Sequence of chain 1.O:
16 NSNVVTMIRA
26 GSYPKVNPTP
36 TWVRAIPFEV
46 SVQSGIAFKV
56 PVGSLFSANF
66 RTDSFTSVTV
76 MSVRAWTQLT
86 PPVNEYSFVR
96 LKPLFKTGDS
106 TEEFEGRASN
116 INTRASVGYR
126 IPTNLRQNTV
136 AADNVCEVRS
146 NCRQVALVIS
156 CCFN

Sequence of chain 1.A:
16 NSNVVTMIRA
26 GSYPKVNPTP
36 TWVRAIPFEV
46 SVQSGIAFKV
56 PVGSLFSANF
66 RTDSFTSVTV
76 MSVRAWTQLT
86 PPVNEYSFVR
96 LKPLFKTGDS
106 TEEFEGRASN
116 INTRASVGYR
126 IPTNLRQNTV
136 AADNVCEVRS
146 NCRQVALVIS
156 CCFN

Binding-site contacts:
Ligand atom N3 contacts residue ASN16 of chain 1.A at 2.7 Å (h-bond).
Ligand atom OP1 contacts residue ARG131 of chain 1.O at 3.4 Å (salt-bridge).
Ligand atom OP2 contacts residue SER77 of chain 1.O at 4.0 Å.
Ligand atom P contacts residue ARG125 of chain 1.O at 3.8 Å.
Ligand atom OP1 contacts residue ARG125 of chain 1.O at 2.8 Å (salt-bridge).
Ligand atom C2 contacts residue ASN16 of chain 1.A at 3.0 Å.
Ligand atom C5' contacts residue ARG131 of chain 1.O at 3.3 Å.
Ligand atom C5' contacts residue MET76 of chain 1.O at 4.3 Å (hydrophobic).
Ligand atom P contacts residue ILE23 of chain 1.A at 4.3 Å.
Ligand atom O5' contacts residue ARG125 of chain 1.O at 3.0 Å (salt-bridge).
Ligand atom O4 contacts residue THR21 of chain 1.A at 4.4 Å.
Ligand atom C6 contacts residue ARG125 of chain 1.O at 3.6 Å.
Ligand atom O2 contacts residue ARG125 of chain 1.O at 4.1 Å.
Ligand atom O2 contacts residue ASN16 of chain 1.A at 2.7 Å (h-bond).
Ligand atom OP2 contacts residue ARG131 of chain 1.O at 3.7 Å.
Ligand atom O4 contacts residue ARG125 of chain 1.O at 4.0 Å.
Ligand atom OP3 contacts residue ARG125 of chain 1.O at 2.6 Å.
Ligand atom O4 contacts residue ASN16 of chain 1.A at 4.2 Å.
Ligand atom C5' contacts residue ARG125 of chain 1.O at 4.2 Å.
Ligand atom C4 contacts residue SER17 of chain 1.A at 4.2 Å.
Ligand atom OP2 contacts residue ILE23 of chain 1.A at 4.2 Å.
Ligand atom N1 contacts residue ASN16 of chain 1.A at 4.4 Å.
Ligand atom N1 contacts residue ARG125 of chain 1.O at 3.8 Å.
Ligand atom C3' contacts residue ARG125 of chain 1.O at 3.3 Å.
Ligand atom OP1 contacts residue ILE23 of chain 1.A at 3.8 Å.
Ligand atom O5' contacts residue ARG131 of chain 1.O at 2.8 Å (salt-bridge).
Ligand atom N3 contacts residue SER17 of chain 1.A at 4.5 Å.
Ligand atom C1' contacts residue ARG125 of chain 1.O at 4.3 Å.
Ligand atom N3 contacts residue ARG125 of chain 1.O at 3.8 Å.
Ligand atom C5 contacts residue ARG125 of chain 1.O at 3.7 Å.
Ligand atom O4 contacts residue SER17 of chain 1.A at 3.3 Å.
Ligand atom C4' contacts residue ARG125 of chain 1.O at 4.3 Å.
Ligand atom C2' contacts residue ARG125 of chain 1.O at 3.7 Å.
Ligand atom OP3 contacts residue ILE23 of chain 1.A at 4.4 Å.
Ligand atom OP3 contacts residue SER77 of chain 1.O at 4.4 Å.
Ligand atom O3' contacts residue ARG125 of chain 1.O at 4.0 Å.
Ligand atom C4 contacts residue ARG125 of chain 1.O at 3.7 Å.
Ligand atom C2 contacts residue ARG125 of chain 1.O at 3.9 Å.
Ligand atom C4 contacts residue ASN16 of chain 1.A at 3.9 Å.
Ligand atom P contacts residue ARG131 of chain 1.O at 3.5 Å.

This protein binds this small molecule.
Small molecule (SMILES): CO[P](=O)(O)O[C@H]1[C@@H](O)[C@H](n2ccc(=O)[nH]c2=O)O[C@@H]1COP(=O)(O)O